Sequence of chain 2.A:
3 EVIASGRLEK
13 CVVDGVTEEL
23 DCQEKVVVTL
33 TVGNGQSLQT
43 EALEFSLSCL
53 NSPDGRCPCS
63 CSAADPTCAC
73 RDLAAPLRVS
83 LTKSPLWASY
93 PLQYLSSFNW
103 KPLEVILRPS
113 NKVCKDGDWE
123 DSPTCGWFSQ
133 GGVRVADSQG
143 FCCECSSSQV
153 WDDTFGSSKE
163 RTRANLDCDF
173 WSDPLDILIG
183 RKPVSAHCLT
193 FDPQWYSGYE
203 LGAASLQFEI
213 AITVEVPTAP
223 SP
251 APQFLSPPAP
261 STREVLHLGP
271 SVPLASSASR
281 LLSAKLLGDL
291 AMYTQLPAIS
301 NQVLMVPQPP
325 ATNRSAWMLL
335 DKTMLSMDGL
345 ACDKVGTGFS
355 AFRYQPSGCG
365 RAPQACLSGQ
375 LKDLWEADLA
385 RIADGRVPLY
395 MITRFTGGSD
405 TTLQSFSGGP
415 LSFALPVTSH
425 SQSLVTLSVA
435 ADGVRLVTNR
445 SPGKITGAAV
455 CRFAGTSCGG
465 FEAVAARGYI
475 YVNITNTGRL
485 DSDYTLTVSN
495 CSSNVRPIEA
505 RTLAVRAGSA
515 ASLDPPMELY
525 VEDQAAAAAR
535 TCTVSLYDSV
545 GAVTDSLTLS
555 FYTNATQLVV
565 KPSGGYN

The small molecule below binds the protein below.
Small molecule (SMILES): CC(=O)N[C@H]1[C@H](O[C@H]2[C@H](O)[C@@H](NC(C)=O)CO[C@@H]2CO)O[C@H](CO)[C@@H](O)[C@@H]1O

Binding-site contacts:
Ligand atom O5 contacts residue ASN477 of chain 2.A at 2.3 Å (h-bond).
Ligand atom C2 contacts residue ASN477 of chain 2.A at 2.4 Å.
Ligand atom C8 contacts residue GLY451 of chain 2.A at 4.1 Å.
Ligand atom C4 contacts residue ASN477 of chain 2.A at 4.2 Å.
Ligand atom C7 contacts residue GLY451 of chain 2.A at 4.2 Å.
Ligand atom O7 contacts residue ASN477 of chain 2.A at 3.4 Å (h-bond).
Ligand atom C1 contacts residue ASN477 of chain 2.A at 1.4 Å.
Ligand atom O7 contacts residue ALA452 of chain 2.A at 3.9 Å.
Ligand atom C7 contacts residue ALA452 of chain 2.A at 4.3 Å (hydrophobic).
Ligand atom C8 contacts residue TYR475 of chain 2.A at 3.6 Å (hydrophobic).
Ligand atom C3 contacts residue ASN477 of chain 2.A at 3.8 Å.
Ligand atom C7 contacts residue ASN477 of chain 2.A at 3.4 Å.
Ligand atom C8 contacts residue ALA452 of chain 2.A at 3.8 Å (hydrophobic).
Ligand atom C5 contacts residue ASN477 of chain 2.A at 3.6 Å.
Ligand atom O7 contacts residue GLY451 of chain 2.A at 3.4 Å.
Ligand atom C8 contacts residue ALA453 of chain 2.A at 3.8 Å (hydrophobic).
Ligand atom N2 contacts residue ASN477 of chain 2.A at 2.9 Å (h-bond).